Sequence of chain 1.D:
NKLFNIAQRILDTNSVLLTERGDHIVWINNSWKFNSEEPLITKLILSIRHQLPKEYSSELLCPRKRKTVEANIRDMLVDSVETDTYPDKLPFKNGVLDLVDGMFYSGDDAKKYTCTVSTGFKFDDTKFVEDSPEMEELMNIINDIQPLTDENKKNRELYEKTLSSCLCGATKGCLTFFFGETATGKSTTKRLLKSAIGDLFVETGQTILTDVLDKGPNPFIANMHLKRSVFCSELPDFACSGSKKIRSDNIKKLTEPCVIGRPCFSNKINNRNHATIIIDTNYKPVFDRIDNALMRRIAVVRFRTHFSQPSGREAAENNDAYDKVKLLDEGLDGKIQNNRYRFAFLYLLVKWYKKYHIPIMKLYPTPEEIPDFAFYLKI

A small-molecule ligand and the protein it binds are described below.
Small molecule (SMILES): Nc1ncnc2c1ncn2[C@@H]1O[C@H](CO[P](=O)(O)O[P](=O)(O)NP(=O)(O)O)[C@@H](O)[C@H]1O

Binding-site contacts:
Ligand atom O2A contacts residue THR189 of chain 1.D at 3.0 Å (h-bond).
Ligand atom N6 contacts residue PHE308 of chain 1.D at 3.6 Å.
Ligand atom O2A contacts residue GLY186 of chain 1.D at 3.6 Å.
Ligand atom N3B contacts residue ALA184 of chain 1.D at 3.1 Å (h-bond).
Ligand atom O2B contacts residue MG1 of chain 1.M at 2.4 Å.
Ligand atom O1B contacts residue THR185 of chain 1.D at 3.1 Å (h-bond).
Ligand atom O1B contacts residue ALA184 of chain 1.D at 3.4 Å (h-bond).
Ligand atom PG contacts residue MG1 of chain 1.M at 3.3 Å.
Ligand atom O1G contacts residue THR183 of chain 1.D at 2.8 Å (h-bond).
Ligand atom C8 contacts residue THR189 of chain 1.D at 3.2 Å.
Ligand atom O1G contacts residue ARG298 of chain 1.E at 2.9 Å (salt-bridge).
Ligand atom PB contacts residue ALA184 of chain 1.D at 3.6 Å.
Ligand atom N7 contacts residue LEU333 of chain 1.D at 3.7 Å.
Ligand atom N9 contacts residue LEU333 of chain 1.D at 3.7 Å.
Ligand atom C6 contacts residue PHE308 of chain 1.D at 3.4 Å (hydrophobic).
Ligand atom O3A contacts residue GLY186 of chain 1.D at 3.0 Å (h-bond).
Ligand atom PB contacts residue MG1 of chain 1.M at 3.5 Å.
Ligand atom N3 contacts residue ASP330 of chain 1.D at 3.2 Å (salt-bridge).
Ligand atom O3A contacts residue ALA184 of chain 1.D at 3.5 Å.
Ligand atom O2G contacts residue ASN283 of chain 1.D at 3.5 Å (h-bond).
Ligand atom C5 contacts residue LEU333 of chain 1.D at 3.5 Å (hydrophobic).
Ligand atom O3G contacts residue MG1 of chain 1.M at 2.0 Å.
Ligand atom C4 contacts residue LEU333 of chain 1.D at 3.5 Å (hydrophobic).
Ligand atom O2G contacts residue GLU182 of chain 1.D at 3.7 Å.
Ligand atom N3B contacts residue ARG297 of chain 1.E at 3.2 Å (salt-bridge).
Ligand atom N7 contacts residue PHE308 of chain 1.D at 3.7 Å.
Ligand atom O1G contacts residue ARG297 of chain 1.E at 3.3 Å (salt-bridge).
Ligand atom O1B contacts residue GLU182 of chain 1.D at 3.6 Å.
Ligand atom O2G contacts residue THR183 of chain 1.D at 3.3 Å.
Ligand atom O4' contacts residue PHE308 of chain 1.D at 3.6 Å.
Ligand atom N6 contacts residue ASP145 of chain 1.D at 3.7 Å.
Ligand atom O2G contacts residue LYS187 of chain 1.D at 2.8 Å (salt-bridge).
Ligand atom N3B contacts residue MG1 of chain 1.M at 3.6 Å.
Ligand atom O2A contacts residue SER188 of chain 1.D at 3.1 Å (h-bond).
Ligand atom O3A contacts residue THR185 of chain 1.D at 3.4 Å (h-bond).
Ligand atom O2G contacts residue ALA184 of chain 1.D at 3.6 Å.
Ligand atom O3G contacts residue ARG298 of chain 1.E at 3.2 Å (salt-bridge).
Ligand atom O2B contacts residue SER188 of chain 1.D at 2.8 Å (h-bond).
Ligand atom O1B contacts residue LYS187 of chain 1.D at 2.5 Å (salt-bridge).
Ligand atom C2 contacts residue ASP330 of chain 1.D at 3.5 Å.

Sequence of chain 1.E:
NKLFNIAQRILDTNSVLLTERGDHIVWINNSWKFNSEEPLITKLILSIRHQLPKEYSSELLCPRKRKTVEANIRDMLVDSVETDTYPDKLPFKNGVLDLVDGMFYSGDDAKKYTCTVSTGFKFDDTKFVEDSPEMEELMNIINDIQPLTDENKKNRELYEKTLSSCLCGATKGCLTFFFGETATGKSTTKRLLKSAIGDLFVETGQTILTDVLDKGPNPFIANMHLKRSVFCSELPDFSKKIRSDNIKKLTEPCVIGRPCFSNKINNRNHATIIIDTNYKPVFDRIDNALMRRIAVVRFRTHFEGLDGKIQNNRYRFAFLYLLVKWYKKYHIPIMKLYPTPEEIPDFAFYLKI